Sequence of chain 1.B:
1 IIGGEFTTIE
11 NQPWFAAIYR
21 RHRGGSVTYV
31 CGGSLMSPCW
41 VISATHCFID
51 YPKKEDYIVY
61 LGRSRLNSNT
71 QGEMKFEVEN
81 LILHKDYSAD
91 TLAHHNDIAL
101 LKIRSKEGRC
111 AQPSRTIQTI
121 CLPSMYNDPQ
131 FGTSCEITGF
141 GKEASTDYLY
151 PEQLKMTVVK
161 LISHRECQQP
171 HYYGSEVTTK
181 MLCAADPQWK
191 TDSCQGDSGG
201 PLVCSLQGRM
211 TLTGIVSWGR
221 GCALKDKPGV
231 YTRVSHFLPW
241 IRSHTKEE

Binding-site contacts:
Ligand atom CB contacts residue ILE120 of chain 1.B at 3.6 Å (hydrophobic).
Ligand atom CA contacts residue THR119 of chain 1.B at 3.2 Å.
Ligand atom NZ contacts residue GLN12 of chain 1.B at 3.6 Å (h-bond).
Ligand atom CG contacts residue PRO113 of chain 1.B at 3.7 Å (hydrophobic).
Ligand atom CE2 contacts residue PRO113 of chain 1.B at 3.5 Å (hydrophobic).
Ligand atom CA contacts residue PRO113 of chain 1.B at 3.6 Å (hydrophobic).
Ligand atom CA contacts residue GLN118 of chain 1.B at 3.1 Å.
Ligand atom CZ contacts residue ALA111 of chain 1.B at 3.4 Å (hydrophobic).
Ligand atom NZ contacts residue GLU248 of chain 1.B at 3.5 Å (salt-bridge).
Ligand atom C contacts residue GLN118 of chain 1.B at 3.5 Å.
Ligand atom CD2 contacts residue THR119 of chain 1.B at 3.7 Å.
Ligand atom CB contacts residue GLN118 of chain 1.B at 3.5 Å.
Ligand atom NZ contacts residue GLU136 of chain 1.B at 2.9 Å (salt-bridge).
Ligand atom CE1 contacts residue ALA111 of chain 1.B at 3.4 Å (hydrophobic).
Ligand atom C contacts residue THR119 of chain 1.B at 3.5 Å.
Ligand atom CD contacts residue ASN11 of chain 1.B at 3.3 Å.
Ligand atom CG2 contacts residue ARG115 of chain 1.B at 3.5 Å.
Ligand atom CD2 contacts residue GLN118 of chain 1.B at 3.3 Å.
Ligand atom C contacts residue CYS121 of chain 1.B at 3.3 Å (hydrophobic).
Ligand atom N contacts residue THR119 of chain 1.B at 2.8 Å (h-bond).
Ligand atom CE1 contacts residue PRO113 of chain 1.B at 3.4 Å (hydrophobic).
Ligand atom CA contacts residue TRP14 of chain 1.B at 3.6 Å (hydrophobic).
Ligand atom N contacts residue PRO113 of chain 1.B at 3.6 Å.
Ligand atom NZ contacts residue ASN11 of chain 1.B at 2.8 Å (h-bond).
Ligand atom SG contacts residue CYS121 of chain 1.B at 2.0 Å (h-bond).
Ligand atom N contacts residue GLN118 of chain 1.B at 2.9 Å (h-bond).
Ligand atom O contacts residue GLN118 of chain 1.B at 3.0 Å.
Ligand atom C contacts residue TRP14 of chain 1.B at 3.5 Å (hydrophobic).
Ligand atom CB contacts residue CYS121 of chain 1.B at 3.1 Å (hydrophobic).
Ligand atom O contacts residue CYS121 of chain 1.B at 3.2 Å (h-bond).
Ligand atom CB contacts residue THR119 of chain 1.B at 3.6 Å.
Ligand atom CZ contacts residue GLN112 of chain 1.B at 3.4 Å.
Ligand atom C contacts residue PRO113 of chain 1.B at 3.7 Å (hydrophobic).
Ligand atom CD1 contacts residue PRO113 of chain 1.B at 3.5 Å (hydrophobic).
Ligand atom CG contacts residue TRP14 of chain 1.B at 3.7 Å (hydrophobic).
Ligand atom O contacts residue PRO113 of chain 1.B at 3.4 Å.
Ligand atom CE contacts residue ASN11 of chain 1.B at 2.9 Å.
Ligand atom CZ contacts residue PRO113 of chain 1.B at 3.2 Å (hydrophobic).
Ligand atom C contacts residue GLN118 of chain 1.B at 3.6 Å.
Ligand atom N contacts residue THR119 of chain 1.B at 3.6 Å.

The protein below binds the small molecule below.
Small molecule (SMILES): CC(C)C[C@H](N)C(=O)N[C@@H](CCCC[NH3+])C(=O)N[C@@H](Cc1ccccc1)C(=O)N[C@@H](CCC(N)=O)C(=O)N[C@@H](CS)C(=O)NCC(=O)N[C@@H](CCC(N)=O)C(=O)N[C@@H](CCCC[NH3+])C(=O)N[C@H](C=O)[C@@H](C)O